The small molecule below binds the protein below.
Small molecule (SMILES): Nc1ncnc2c1ncn2[C@@H]1O[C@H](CO[P](=O)(O)O[P](=O)(O)CP(=O)(O)O)[C@@H](O)[C@H]1O

Sequence of chain 1.A:
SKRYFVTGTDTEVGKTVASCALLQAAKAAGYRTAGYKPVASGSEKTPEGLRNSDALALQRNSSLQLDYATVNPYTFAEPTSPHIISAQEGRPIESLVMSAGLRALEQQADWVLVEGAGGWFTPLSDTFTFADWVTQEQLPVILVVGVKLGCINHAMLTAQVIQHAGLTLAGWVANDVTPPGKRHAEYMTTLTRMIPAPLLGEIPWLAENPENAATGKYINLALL

Binding-site contacts:
Ligand atom O2A contacts residue THR16 of chain 1.A at 3.0 Å (h-bond).
Ligand atom N7 contacts residue ASN175 of chain 1.A at 2.8 Å (h-bond).
Ligand atom C5' contacts residue GLU12 of chain 1.A at 3.5 Å.
Ligand atom O1B contacts residue LYS15 of chain 1.A at 3.1 Å.
Ligand atom N1 contacts residue LEU206 of chain 1.A at 2.9 Å (h-bond).
Ligand atom O2' contacts residue GLU211 of chain 1.A at 3.1 Å (salt-bridge).
Ligand atom PA contacts residue GLY14 of chain 1.A at 3.5 Å.
Ligand atom C6 contacts residue ASP176 of chain 1.A at 3.6 Å.
Ligand atom O3A contacts residue GLY14 of chain 1.A at 3.0 Å (h-bond).
Ligand atom PB contacts residue LYS15 of chain 1.A at 3.4 Å.
Ligand atom N6 contacts residue PRO204 of chain 1.A at 3.1 Å (h-bond).
Ligand atom O2' contacts residue PRO210 of chain 1.A at 3.4 Å.
Ligand atom O2B contacts residue GLY14 of chain 1.A at 3.4 Å (h-bond).
Ligand atom O2A contacts residue VAL17 of chain 1.A at 2.9 Å (h-bond).
Ligand atom O2A contacts residue LYS15 of chain 1.A at 3.5 Å (salt-bridge).
Ligand atom PG contacts residue MN1 of chain 1.B at 3.4 Å.
Ligand atom O1B contacts residue THR16 of chain 1.A at 2.9 Å (h-bond).
Ligand atom O2B contacts residue VAL13 of chain 1.A at 3.1 Å (h-bond).
Ligand atom O2G contacts residue ASP54 of chain 1.A at 3.3 Å (salt-bridge).
Ligand atom C3B contacts residue MN1 of chain 1.B at 3.4 Å.
Ligand atom O3A contacts residue LYS15 of chain 1.A at 3.2 Å (salt-bridge).
Ligand atom PB contacts residue MN1 of chain 1.B at 3.4 Å.
Ligand atom O1G contacts residue THR11 of chain 1.A at 2.7 Å (h-bond).
Ligand atom N6 contacts residue ASN175 of chain 1.A at 3.0 Å (h-bond).
Ligand atom C3B contacts residue GLU12 of chain 1.A at 3.5 Å.
Ligand atom O1G contacts residue LYS15 of chain 1.A at 3.2 Å (salt-bridge).
Ligand atom O3G contacts residue DNN1 of chain 1.C at 2.9 Å (h-bond).
Ligand atom O1G contacts residue GLU12 of chain 1.A at 3.4 Å (salt-bridge).
Ligand atom C2 contacts residue LEU206 of chain 1.A at 2.9 Å (hydrophobic).
Ligand atom O2G contacts residue MN1 of chain 1.B at 2.2 Å.
Ligand atom C8 contacts residue ASN175 of chain 1.A at 3.5 Å.
Ligand atom O2B contacts residue GLU12 of chain 1.A at 3.3 Å (salt-bridge).
Ligand atom O2G contacts residue LYS15 of chain 1.A at 3.2 Å (salt-bridge).
Ligand atom N6 contacts residue ASP176 of chain 1.A at 3.6 Å (salt-bridge).
Ligand atom O2B contacts residue LYS15 of chain 1.A at 3.0 Å (salt-bridge).
Ligand atom O5' contacts residue GLY14 of chain 1.A at 3.6 Å.
Ligand atom O2A contacts residue GLY14 of chain 1.A at 3.1 Å.
Ligand atom O1B contacts residue MN1 of chain 1.B at 2.2 Å.
Ligand atom C8 contacts residue GLY14 of chain 1.A at 3.6 Å.
Ligand atom N1 contacts residue ASP176 of chain 1.A at 3.7 Å.